A protein and the small-molecule ligand that binds it are described below.
Small molecule (SMILES): O=C(NCCCCCCCCNC(=O)C(Cl)Cl)C(Cl)Cl

Binding-site contacts:
Ligand atom C11 contacts residue CYS294 of chain 1.A at 3.5 Å (hydrophobic).
Ligand atom C12 contacts residue CYS294 of chain 1.A at 3.5 Å (hydrophobic).
Ligand atom C19 contacts residue GLY117 of chain 1.A at 3.8 Å.
Ligand atom O08 contacts residue CYS295 of chain 1.A at 2.9 Å (h-bond).
Ligand atom C11 contacts residue LEU452 of chain 1.A at 3.6 Å (hydrophobic).
Ligand atom CL4 contacts residue CYS295 of chain 1.A at 3.0 Å.
Ligand atom C15 contacts residue VAL113 of chain 1.A at 3.8 Å (hydrophobic).
Ligand atom C21 contacts residue THR121 of chain 1.A at 3.6 Å.
Ligand atom CL2 contacts residue ALA454 of chain 1.A at 3.5 Å.
Ligand atom O20 contacts residue GLY117 of chain 1.A at 3.9 Å.
Ligand atom O20 contacts residue LEU166 of chain 1.A at 3.1 Å.
Ligand atom CL2 contacts residue THR121 of chain 1.A at 3.8 Å.
Ligand atom CL3 contacts residue TRP170 of chain 1.A at 3.9 Å.
Ligand atom C05 contacts residue GLU261 of chain 1.A at 3.2 Å.
Ligand atom C19 contacts residue TRP170 of chain 1.A at 3.7 Å (hydrophobic).
Ligand atom C13 contacts residue LEU452 of chain 1.A at 3.7 Å (hydrophobic).
Ligand atom C21 contacts residue TRP170 of chain 1.A at 3.6 Å (hydrophobic).
Ligand atom O20 contacts residue TRP170 of chain 1.A at 3.0 Å (h-bond).
Ligand atom O08 contacts residue MET167 of chain 1.A at 3.7 Å.
Ligand atom O08 contacts residue NAD1 of chain 1.E at 3.7 Å.
Ligand atom C05 contacts residue NAD1 of chain 1.E at 3.3 Å.
Ligand atom CL2 contacts residue GLY117 of chain 1.A at 3.7 Å.
Ligand atom C05 contacts residue MET167 of chain 1.A at 3.6 Å (hydrophobic).
Ligand atom N09 contacts residue MET167 of chain 1.A at 3.5 Å.
Ligand atom C07 contacts residue NAD1 of chain 1.E at 3.9 Å.
Ligand atom CL4 contacts residue GLU261 of chain 1.A at 3.0 Å.
Ligand atom CL3 contacts residue ASN453 of chain 1.A at 3.3 Å.
Ligand atom C05 contacts residue CYS295 of chain 1.A at 1.8 Å (hydrophobic).
Ligand atom C07 contacts residue CYS295 of chain 1.A at 2.7 Å (hydrophobic).
Ligand atom C10 contacts residue PHE163 of chain 1.A at 3.5 Å (hydrophobic).
Ligand atom O08 contacts residue ASN162 of chain 1.A at 3.2 Å (h-bond).
Ligand atom CL3 contacts residue LEU452 of chain 1.A at 3.9 Å.
Ligand atom CL4 contacts residue MET167 of chain 1.A at 3.4 Å.
Ligand atom C12 contacts residue LEU452 of chain 1.A at 3.6 Å (hydrophobic).
Ligand atom N09 contacts residue CYS295 of chain 1.A at 3.4 Å (h-bond).
Ligand atom C14 contacts residue PHE289 of chain 1.A at 3.9 Å (hydrophobic).
Ligand atom C07 contacts residue MET167 of chain 1.A at 3.4 Å (hydrophobic).
Ligand atom CL3 contacts residue ALA454 of chain 1.A at 3.5 Å.
Ligand atom O08 contacts residue PHE163 of chain 1.A at 3.5 Å.
Ligand atom O08 contacts residue CYS294 of chain 1.A at 3.5 Å.

Sequence of chain 1.A:
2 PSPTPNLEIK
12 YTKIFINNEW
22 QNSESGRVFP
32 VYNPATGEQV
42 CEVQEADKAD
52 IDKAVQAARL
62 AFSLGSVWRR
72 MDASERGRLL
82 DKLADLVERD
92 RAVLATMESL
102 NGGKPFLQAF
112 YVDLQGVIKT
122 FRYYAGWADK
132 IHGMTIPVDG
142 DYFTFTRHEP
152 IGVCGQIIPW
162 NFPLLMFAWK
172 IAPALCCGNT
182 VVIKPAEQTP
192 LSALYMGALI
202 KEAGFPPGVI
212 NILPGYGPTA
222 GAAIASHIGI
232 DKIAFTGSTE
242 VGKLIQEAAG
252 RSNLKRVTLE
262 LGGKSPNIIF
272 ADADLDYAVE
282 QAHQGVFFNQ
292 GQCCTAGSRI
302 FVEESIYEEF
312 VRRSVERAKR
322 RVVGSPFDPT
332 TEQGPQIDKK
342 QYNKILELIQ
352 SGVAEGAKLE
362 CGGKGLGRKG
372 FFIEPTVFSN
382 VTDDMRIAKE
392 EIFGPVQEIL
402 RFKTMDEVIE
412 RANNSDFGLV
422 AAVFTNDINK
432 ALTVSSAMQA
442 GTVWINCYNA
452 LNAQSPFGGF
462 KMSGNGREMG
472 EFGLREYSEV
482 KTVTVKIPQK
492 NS